Sequence of chain 1.A:
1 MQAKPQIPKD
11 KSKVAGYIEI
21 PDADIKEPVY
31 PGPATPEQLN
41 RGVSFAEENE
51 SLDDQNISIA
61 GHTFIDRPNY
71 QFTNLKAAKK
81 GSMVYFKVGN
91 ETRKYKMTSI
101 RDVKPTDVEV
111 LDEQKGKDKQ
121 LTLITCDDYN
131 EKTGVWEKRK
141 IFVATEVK

This small molecule binds to this protein.
Small molecule (SMILES): O=c1cc(CO)oc(Cc2ccsc2)c1O

Binding-site contacts:
Ligand atom C8 contacts residue TRP136 of chain 1.A at 4.0 Å (hydrophobic).
Ligand atom C6 contacts residue ILE124 of chain 1.A at 4.5 Å (hydrophobic).
Ligand atom C3 contacts residue ILE124 of chain 1.A at 4.3 Å (hydrophobic).
Ligand atom S2 contacts residue TRP136 of chain 1.A at 3.6 Å.
Ligand atom C3 contacts residue CYS126 of chain 1.A at 4.2 Å (hydrophobic).
Ligand atom C12 contacts residue HIS62 of chain 1.A at 4.4 Å.
Ligand atom C6 contacts residue ALA60 of chain 1.A at 3.7 Å (hydrophobic).
Ligand atom O4 contacts residue CYS126 of chain 1.A at 4.1 Å.
Ligand atom O3 contacts residue ALA60 of chain 1.A at 3.5 Å.
Ligand atom O2 contacts residue ARG139 of chain 1.A at 2.4 Å (salt-bridge).
Ligand atom C4 contacts residue ARG139 of chain 1.A at 4.1 Å.
Ligand atom O1 contacts residue CYS126 of chain 1.A at 3.1 Å (h-bond).
Ligand atom C4 contacts residue CYS126 of chain 1.A at 2.6 Å (hydrophobic).
Ligand atom C5 contacts residue CYS126 of chain 1.A at 3.7 Å (hydrophobic).
Ligand atom C11 contacts residue CYS126 of chain 1.A at 4.0 Å (hydrophobic).
Ligand atom C7 contacts residue TRP136 of chain 1.A at 4.3 Å (hydrophobic).
Ligand atom C7 contacts residue ARG139 of chain 1.A at 4.5 Å.
Ligand atom C12 contacts residue LEU39 of chain 1.A at 4.0 Å (hydrophobic).
Ligand atom C13 contacts residue GLY61 of chain 1.A at 3.7 Å.
Ligand atom O1 contacts residue ILE124 of chain 1.A at 4.3 Å.
Ligand atom O4 contacts residue TRP136 of chain 1.A at 4.5 Å.
Ligand atom C2 contacts residue ARG139 of chain 1.A at 3.9 Å.
Ligand atom O3 contacts residue ALA46 of chain 1.A at 4.0 Å.
Ligand atom C1 contacts residue ARG139 of chain 1.A at 3.2 Å.
Ligand atom O3 contacts residue ILE124 of chain 1.A at 3.1 Å.
Ligand atom C12 contacts residue CYS126 of chain 1.A at 4.4 Å (hydrophobic).
Ligand atom C5 contacts residue ARG139 of chain 1.A at 3.5 Å.
Ligand atom C8 contacts residue CYS126 of chain 1.A at 2.7 Å (hydrophobic).
Ligand atom C13 contacts residue CYS126 of chain 1.A at 3.0 Å (hydrophobic).
Ligand atom C7 contacts residue CYS126 of chain 1.A at 1.8 Å (hydrophobic).
Ligand atom C12 contacts residue GLY61 of chain 1.A at 4.0 Å.
Ligand atom C11 contacts residue TRP136 of chain 1.A at 3.2 Å (hydrophobic).
Ligand atom O4 contacts residue ARG139 of chain 1.A at 3.4 Å.